Binding-site contacts:
Ligand atom CAF contacts residue GLY143 of chain 1.C at 3.7 Å.
Ligand atom CAS contacts residue ILE147 of chain 1.C at 3.7 Å (hydrophobic).
Ligand atom CAP contacts residue ILE147 of chain 1.C at 3.3 Å (hydrophobic).
Ligand atom CAG contacts residue ILE147 of chain 1.C at 3.7 Å (hydrophobic).
Ligand atom CAC contacts residue PRO271 of chain 1.C at 3.5 Å (hydrophobic).
Ligand atom CAM contacts residue TYR274 of chain 1.C at 3.1 Å (hydrophobic).
Ligand atom CAA contacts residue PRO271 of chain 1.C at 3.5 Å (hydrophobic).
Ligand atom CAJ contacts residue TYR132 of chain 1.C at 3.5 Å (hydrophobic).
Ligand atom OAN contacts residue PHE275 of chain 1.C at 3.7 Å.
Ligand atom OAE contacts residue PHE129 of chain 1.C at 3.4 Å.
Ligand atom OAL contacts residue PHE275 of chain 1.C at 3.6 Å.
Ligand atom CAF contacts residue VAL133 of chain 1.C at 3.2 Å (hydrophobic).
Ligand atom CAY contacts residue ILE147 of chain 1.C at 3.7 Å (hydrophobic).
Ligand atom CAF contacts residue ALA144 of chain 1.C at 3.3 Å (hydrophobic).
Ligand atom CBA contacts residue LEU295 of chain 1.C at 3.7 Å (hydrophobic).
Ligand atom CAB contacts residue GLY143 of chain 1.C at 3.6 Å.
Ligand atom OAE contacts residue ALA144 of chain 1.C at 3.5 Å (h-bond).
Ligand atom NAR contacts residue PHE275 of chain 1.C at 3.6 Å.
Ligand atom CAF contacts residue PHE129 of chain 1.C at 3.2 Å (hydrophobic).
Ligand atom NAD contacts residue TYR132 of chain 1.C at 3.3 Å.
Ligand atom CAM contacts residue PHE275 of chain 1.C at 3.7 Å (hydrophobic).
Ligand atom CAB contacts residue LYS270 of chain 1.C at 3.3 Å.
Ligand atom OAQ contacts residue PHE275 of chain 1.C at 3.1 Å.
Ligand atom NAD contacts residue PHE129 of chain 1.C at 3.7 Å.
Ligand atom CAG contacts residue PRO271 of chain 1.C at 3.7 Å (hydrophobic).
Ligand atom CAH contacts residue PRO271 of chain 1.C at 3.7 Å (hydrophobic).
Ligand atom FBC contacts residue MET125 of chain 1.C at 3.1 Å.
Ligand atom NAR contacts residue ILE147 of chain 1.C at 3.5 Å.
Ligand atom CAA contacts residue LYS270 of chain 1.C at 3.7 Å.
Ligand atom OAN contacts residue PRO271 of chain 1.C at 3.2 Å.
Ligand atom CAP contacts residue PHE129 of chain 1.C at 3.5 Å (hydrophobic).
Ligand atom FBC contacts residue PHE129 of chain 1.C at 3.4 Å.
Ligand atom CAM contacts residue GLU272 of chain 1.C at 3.5 Å.
Ligand atom OAE contacts residue GLY143 of chain 1.C at 3.3 Å.
Ligand atom OAN contacts residue GLU272 of chain 1.C at 2.9 Å (salt-bridge).
Ligand atom CAB contacts residue PRO271 of chain 1.C at 3.4 Å (hydrophobic).
Ligand atom CAK contacts residue TYR132 of chain 1.C at 3.6 Å (hydrophobic).
Ligand atom OAL contacts residue TYR132 of chain 1.C at 3.2 Å.
Ligand atom FBC contacts residue PHE275 of chain 1.C at 3.6 Å.
Ligand atom CAZ contacts residue LEU295 of chain 1.C at 3.5 Å (hydrophobic).

A protein and the small-molecule ligand that binds it are described below.
Small molecule (SMILES): CO/N=C(/C(=O)OC)c1ccccc1CO/N=C(/C)c1cccc(C(F)(F)F)c1

Sequence of chain 1.C:
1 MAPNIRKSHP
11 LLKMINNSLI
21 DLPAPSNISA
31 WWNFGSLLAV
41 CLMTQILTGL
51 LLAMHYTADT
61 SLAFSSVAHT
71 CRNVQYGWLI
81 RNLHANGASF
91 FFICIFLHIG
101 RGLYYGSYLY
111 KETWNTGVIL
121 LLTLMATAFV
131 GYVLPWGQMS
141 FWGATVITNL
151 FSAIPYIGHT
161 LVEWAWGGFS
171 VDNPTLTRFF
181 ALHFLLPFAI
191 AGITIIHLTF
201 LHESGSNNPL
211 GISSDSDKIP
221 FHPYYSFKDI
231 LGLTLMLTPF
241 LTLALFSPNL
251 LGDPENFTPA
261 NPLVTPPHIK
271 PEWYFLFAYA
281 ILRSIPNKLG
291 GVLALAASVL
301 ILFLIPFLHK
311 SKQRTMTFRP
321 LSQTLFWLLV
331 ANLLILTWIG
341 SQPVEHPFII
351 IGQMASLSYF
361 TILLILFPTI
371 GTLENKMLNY